Binding-site contacts:
Ligand atom C2 contacts residue ASN19 of chain 1.A at 2.5 Å.
Ligand atom N2 contacts residue ASN19 of chain 1.A at 3.0 Å (h-bond).
Ligand atom C7 contacts residue ASN19 of chain 1.A at 3.4 Å.
Ligand atom C5 contacts residue GLN82 of chain 1.A at 3.7 Å.
Ligand atom C8 contacts residue GLN82 of chain 1.A at 4.0 Å.
Ligand atom C1 contacts residue ASN19 of chain 1.A at 1.4 Å.
Ligand atom C4 contacts residue ASN19 of chain 1.A at 4.2 Å.
Ligand atom C3 contacts residue ASN19 of chain 1.A at 3.8 Å.
Ligand atom C1 contacts residue GLN82 of chain 1.A at 4.4 Å.
Ligand atom C8 contacts residue SER17 of chain 1.A at 4.4 Å.
Ligand atom C5 contacts residue ASN19 of chain 1.A at 3.6 Å.
Ligand atom O5 contacts residue GLN82 of chain 1.A at 4.2 Å.
Ligand atom C6 contacts residue GLN82 of chain 1.A at 3.7 Å.
Ligand atom O5 contacts residue ASN19 of chain 1.A at 2.3 Å (h-bond).
Ligand atom O7 contacts residue ASN19 of chain 1.A at 3.4 Å (h-bond).

The protein below binds the small molecule below.
Small molecule (SMILES): CC(=O)N[C@H]1[C@H](O[C@H]2[C@H](O)[C@@H](NC(C)=O)CO[C@@H]2CO)O[C@H](CO)[C@@H](O)[C@@H]1O

Sequence of chain 1.A:
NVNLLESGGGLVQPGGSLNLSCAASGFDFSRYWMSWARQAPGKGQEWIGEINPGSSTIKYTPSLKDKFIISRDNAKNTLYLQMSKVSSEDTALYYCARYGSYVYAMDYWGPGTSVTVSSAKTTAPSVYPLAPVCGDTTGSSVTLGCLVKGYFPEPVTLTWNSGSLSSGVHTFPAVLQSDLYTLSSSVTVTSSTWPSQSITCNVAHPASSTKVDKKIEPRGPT